Binding-site contacts:
Ligand atom O6 contacts residue SER115 of chain 1.D at 3.9 Å.
Ligand atom C7 contacts residue ASN113 of chain 1.D at 3.8 Å.
Ligand atom C1 contacts residue ASN113 of chain 1.D at 1.4 Å.
Ligand atom C2 contacts residue TRP257 of chain 1.D at 3.6 Å (hydrophobic).
Ligand atom N2 contacts residue TRP257 of chain 1.D at 4.1 Å.
Ligand atom C5 contacts residue ASN113 of chain 1.D at 3.6 Å.
Ligand atom C1 contacts residue TRP257 of chain 1.D at 4.0 Å (hydrophobic).
Ligand atom C4 contacts residue ASN113 of chain 1.D at 4.2 Å.
Ligand atom C1 contacts residue SER115 of chain 1.D at 4.1 Å.
Ligand atom O6 contacts residue ALA116 of chain 1.D at 3.7 Å.
Ligand atom O7 contacts residue ASN113 of chain 1.D at 4.2 Å.
Ligand atom O5 contacts residue SER115 of chain 1.D at 4.2 Å.
Ligand atom C3 contacts residue ASN113 of chain 1.D at 3.8 Å.
Ligand atom C5 contacts residue SER115 of chain 1.D at 4.0 Å.
Ligand atom C2 contacts residue ASN113 of chain 1.D at 2.5 Å.
Ligand atom C5 contacts residue ALA116 of chain 1.D at 4.5 Å (hydrophobic).
Ligand atom O5 contacts residue TRP257 of chain 1.D at 3.8 Å.
Ligand atom C1 contacts residue ALA116 of chain 1.D at 4.3 Å (hydrophobic).
Ligand atom C6 contacts residue ALA116 of chain 1.D at 4.2 Å (hydrophobic).
Ligand atom N2 contacts residue ASN113 of chain 1.D at 2.9 Å (h-bond).
Ligand atom O5 contacts residue ASN113 of chain 1.D at 2.4 Å (h-bond).
Ligand atom C6 contacts residue LEU261 of chain 1.D at 4.1 Å (hydrophobic).
Ligand atom C7 contacts residue TRP257 of chain 1.D at 3.9 Å (hydrophobic).
Ligand atom O7 contacts residue TRP257 of chain 1.D at 3.2 Å.
Ligand atom C4 contacts residue TRP257 of chain 1.D at 4.5 Å (hydrophobic).
Ligand atom O5 contacts residue ALA116 of chain 1.D at 3.5 Å.

A protein and the small-molecule ligand that binds it are described below.
Small molecule (SMILES): CC(=O)N[C@@H]1[C@@H](O)[C@H](O)[C@@H](CO)O[C@H]1O

Sequence of chain 1.D:
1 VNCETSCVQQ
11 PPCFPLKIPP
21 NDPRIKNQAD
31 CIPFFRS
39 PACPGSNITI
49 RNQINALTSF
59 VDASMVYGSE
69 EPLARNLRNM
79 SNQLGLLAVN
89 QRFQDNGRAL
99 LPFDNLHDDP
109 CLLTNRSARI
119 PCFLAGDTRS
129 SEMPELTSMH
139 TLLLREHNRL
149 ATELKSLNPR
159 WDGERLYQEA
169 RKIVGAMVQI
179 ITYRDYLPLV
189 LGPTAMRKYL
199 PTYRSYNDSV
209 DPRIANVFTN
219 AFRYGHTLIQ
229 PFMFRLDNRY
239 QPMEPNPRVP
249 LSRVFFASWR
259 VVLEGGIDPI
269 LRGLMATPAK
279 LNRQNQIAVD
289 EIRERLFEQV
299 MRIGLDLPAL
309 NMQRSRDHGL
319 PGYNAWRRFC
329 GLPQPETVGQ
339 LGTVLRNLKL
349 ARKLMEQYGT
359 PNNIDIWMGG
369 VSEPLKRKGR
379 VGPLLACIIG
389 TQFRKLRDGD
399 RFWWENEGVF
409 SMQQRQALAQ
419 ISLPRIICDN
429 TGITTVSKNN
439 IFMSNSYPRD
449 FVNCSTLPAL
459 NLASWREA